Sequence of chain 4.A:
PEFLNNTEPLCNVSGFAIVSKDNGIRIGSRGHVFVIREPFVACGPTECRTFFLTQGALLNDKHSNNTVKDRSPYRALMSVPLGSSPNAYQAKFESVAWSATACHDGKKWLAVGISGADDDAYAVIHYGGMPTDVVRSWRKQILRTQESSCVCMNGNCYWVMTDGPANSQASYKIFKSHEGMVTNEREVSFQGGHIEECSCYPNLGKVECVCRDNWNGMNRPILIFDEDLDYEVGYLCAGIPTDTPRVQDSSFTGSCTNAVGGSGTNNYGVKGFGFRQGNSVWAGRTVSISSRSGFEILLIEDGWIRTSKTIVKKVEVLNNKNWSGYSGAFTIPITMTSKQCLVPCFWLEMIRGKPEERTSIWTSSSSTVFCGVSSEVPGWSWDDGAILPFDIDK

Binding-site contacts:
Ligand atom O8 contacts residue ARG212 of chain 4.A at 3.6 Å.
Ligand atom C1 contacts residue ARG212 of chain 4.A at 3.7 Å.
Ligand atom C6 contacts residue GLU197 of chain 4.A at 3.6 Å.
Ligand atom NH2 contacts residue ASP70 of chain 4.A at 2.9 Å (salt-bridge).
Ligand atom C1 contacts residue TYR326 of chain 4.A at 3.0 Å (hydrophobic).
Ligand atom NH2 contacts residue TRP98 of chain 4.A at 2.8 Å (h-bond).
Ligand atom O6 contacts residue TYR326 of chain 4.A at 3.2 Å (h-bond).
Ligand atom O8 contacts residue GLU197 of chain 4.A at 3.7 Å.
Ligand atom C4 contacts residue ASP70 of chain 4.A at 3.5 Å.
Ligand atom C2 contacts residue TYR326 of chain 4.A at 2.8 Å (hydrophobic).
Ligand atom O1B contacts residue ARG37 of chain 4.A at 2.8 Å (salt-bridge).
Ligand atom O9 contacts residue GLU196 of chain 4.A at 2.5 Å (salt-bridge).
Ligand atom O10 contacts residue ARG71 of chain 4.A at 2.8 Å (salt-bridge).
Ligand atom C3 contacts residue TYR326 of chain 4.A at 3.0 Å (hydrophobic).
Ligand atom O1B contacts residue TYR326 of chain 4.A at 3.5 Å (h-bond).
Ligand atom O9 contacts residue ALA166 of chain 4.A at 3.5 Å.
Ligand atom C11 contacts residue TRP98 of chain 4.A at 3.7 Å (hydrophobic).
Ligand atom C3 contacts residue GLU38 of chain 4.A at 3.5 Å.
Ligand atom O9 contacts residue ARG144 of chain 4.A at 3.4 Å (salt-bridge).
Ligand atom C8 contacts residue ARG212 of chain 4.A at 3.7 Å.
Ligand atom O10 contacts residue ASP70 of chain 4.A at 3.4 Å.
Ligand atom NH1 contacts residue TRP98 of chain 4.A at 3.2 Å (h-bond).
Ligand atom CZ contacts residue TRP98 of chain 4.A at 3.4 Å (hydrophobic).
Ligand atom NE contacts residue ASP70 of chain 4.A at 2.9 Å (salt-bridge).
Ligand atom O8 contacts residue GLU196 of chain 4.A at 2.6 Å (salt-bridge).
Ligand atom NE contacts residue GLU38 of chain 4.A at 3.3 Å (salt-bridge).
Ligand atom C8 contacts residue GLU196 of chain 4.A at 3.5 Å.
Ligand atom C3 contacts residue ASP70 of chain 4.A at 3.4 Å.
Ligand atom O1B contacts residue ARG292 of chain 4.A at 2.9 Å (salt-bridge).
Ligand atom C9 contacts residue GLU196 of chain 4.A at 3.3 Å.
Ligand atom O6 contacts residue ARG212 of chain 4.A at 3.6 Å (salt-bridge).
Ligand atom O1A contacts residue ARG292 of chain 4.A at 2.9 Å (salt-bridge).
Ligand atom NH2 contacts residue ARG75 of chain 4.A at 3.3 Å (salt-bridge).
Ligand atom O1A contacts residue ARG212 of chain 4.A at 3.1 Å (salt-bridge).
Ligand atom O1A contacts residue TYR326 of chain 4.A at 3.5 Å (h-bond).
Ligand atom CZ contacts residue GLU38 of chain 4.A at 3.7 Å.
Ligand atom C9 contacts residue ASN214 of chain 4.A at 3.6 Å.
Ligand atom O1A contacts residue TYR268 of chain 4.A at 3.5 Å (h-bond).
Ligand atom NH1 contacts residue GLU147 of chain 4.A at 3.0 Å (salt-bridge).
Ligand atom C1 contacts residue ARG292 of chain 4.A at 3.5 Å.

This protein binds this small molecule.
Small molecule (SMILES): [H]/N=C(\N)N[C@H]1C=C(C(=O)O)O[C@@H]([C@H](O)[C@H](O)CO)[C@@H]1NC(C)=O